Binding-site contacts:
Ligand atom N13 contacts residue GLU970 of chain 1.A at 3.9 Å.
Ligand atom C04 contacts residue PHE1448 of chain 1.A at 3.6 Å (hydrophobic).
Ligand atom N15 contacts residue LYS1449 of chain 1.A at 3.8 Å.
Ligand atom C02 contacts residue GLY1450 of chain 1.A at 3.8 Å.
Ligand atom N11 contacts residue GLU407 of chain 1.A at 2.5 Å (salt-bridge).
Ligand atom C19 contacts residue GLU407 of chain 1.A at 3.3 Å.
Ligand atom C04 contacts residue GLU970 of chain 1.A at 3.3 Å.
Ligand atom O18 contacts residue ASP1744 of chain 1.A at 3.3 Å (salt-bridge).
Ligand atom C20 contacts residue GLU407 of chain 1.A at 3.2 Å.
Ligand atom C05 contacts residue GLU970 of chain 1.A at 3.7 Å.
Ligand atom N09 contacts residue TYR405 of chain 1.A at 3.6 Å.
Ligand atom C12 contacts residue TYR405 of chain 1.A at 4.0 Å (hydrophobic).
Ligand atom C12 contacts residue LYS1449 of chain 1.A at 3.8 Å.
Ligand atom N21 contacts residue THR1452 of chain 1.A at 2.7 Å (h-bond).
Ligand atom C04 contacts residue TRP1451 of chain 1.A at 3.4 Å (hydrophobic).
Ligand atom C10 contacts residue GLU407 of chain 1.A at 3.5 Å.
Ligand atom C14 contacts residue PHE1448 of chain 1.A at 4.0 Å (hydrophobic).
Ligand atom C20 contacts residue TYR405 of chain 1.A at 3.3 Å (hydrophobic).
Ligand atom C02 contacts residue THR1452 of chain 1.A at 2.9 Å.
Ligand atom C12 contacts residue GLU407 of chain 1.A at 3.3 Å.
Ligand atom O18 contacts residue GLY1450 of chain 1.A at 3.8 Å.
Ligand atom O03 contacts residue THR1452 of chain 1.A at 3.1 Å (h-bond).
Ligand atom C16 contacts residue GLU407 of chain 1.A at 3.9 Å.
Ligand atom N09 contacts residue GLU407 of chain 1.A at 3.9 Å.
Ligand atom O01 contacts residue TRP1451 of chain 1.A at 3.4 Å (h-bond).
Ligand atom O17 contacts residue GLU407 of chain 1.A at 4.0 Å.
Ligand atom O01 contacts residue THR1452 of chain 1.A at 3.6 Å.
Ligand atom O17 contacts residue ASP1744 of chain 1.A at 2.8 Å (salt-bridge).
Ligand atom N13 contacts residue PHE1448 of chain 1.A at 3.7 Å.
Ligand atom O03 contacts residue TRP1451 of chain 1.A at 3.8 Å.
Ligand atom C16 contacts residue ASP1744 of chain 1.A at 3.5 Å.
Ligand atom N15 contacts residue GLU407 of chain 1.A at 2.6 Å (salt-bridge).
Ligand atom N13 contacts residue LYS1449 of chain 1.A at 3.6 Å.
Ligand atom N15 contacts residue TYR405 of chain 1.A at 3.5 Å.
Ligand atom O17 contacts residue GLY1742 of chain 1.A at 3.0 Å.
Ligand atom C07 contacts residue TYR405 of chain 1.A at 3.9 Å (hydrophobic).
Ligand atom O01 contacts residue GLY1450 of chain 1.A at 2.6 Å (h-bond).
Ligand atom O01 contacts residue LYS1449 of chain 1.A at 3.8 Å.
Ligand atom N11 contacts residue TYR405 of chain 1.A at 3.5 Å.
Ligand atom N08 contacts residue TYR405 of chain 1.A at 3.9 Å.

A protein and the small-molecule ligand that binds it are described below.
Small molecule (SMILES): NC(=O)OC[C@@H]1N=C(N)N2CCC(O)(O)[C@@]23N=C(N)N[C@@H]13

Sequence of chain 1.A:
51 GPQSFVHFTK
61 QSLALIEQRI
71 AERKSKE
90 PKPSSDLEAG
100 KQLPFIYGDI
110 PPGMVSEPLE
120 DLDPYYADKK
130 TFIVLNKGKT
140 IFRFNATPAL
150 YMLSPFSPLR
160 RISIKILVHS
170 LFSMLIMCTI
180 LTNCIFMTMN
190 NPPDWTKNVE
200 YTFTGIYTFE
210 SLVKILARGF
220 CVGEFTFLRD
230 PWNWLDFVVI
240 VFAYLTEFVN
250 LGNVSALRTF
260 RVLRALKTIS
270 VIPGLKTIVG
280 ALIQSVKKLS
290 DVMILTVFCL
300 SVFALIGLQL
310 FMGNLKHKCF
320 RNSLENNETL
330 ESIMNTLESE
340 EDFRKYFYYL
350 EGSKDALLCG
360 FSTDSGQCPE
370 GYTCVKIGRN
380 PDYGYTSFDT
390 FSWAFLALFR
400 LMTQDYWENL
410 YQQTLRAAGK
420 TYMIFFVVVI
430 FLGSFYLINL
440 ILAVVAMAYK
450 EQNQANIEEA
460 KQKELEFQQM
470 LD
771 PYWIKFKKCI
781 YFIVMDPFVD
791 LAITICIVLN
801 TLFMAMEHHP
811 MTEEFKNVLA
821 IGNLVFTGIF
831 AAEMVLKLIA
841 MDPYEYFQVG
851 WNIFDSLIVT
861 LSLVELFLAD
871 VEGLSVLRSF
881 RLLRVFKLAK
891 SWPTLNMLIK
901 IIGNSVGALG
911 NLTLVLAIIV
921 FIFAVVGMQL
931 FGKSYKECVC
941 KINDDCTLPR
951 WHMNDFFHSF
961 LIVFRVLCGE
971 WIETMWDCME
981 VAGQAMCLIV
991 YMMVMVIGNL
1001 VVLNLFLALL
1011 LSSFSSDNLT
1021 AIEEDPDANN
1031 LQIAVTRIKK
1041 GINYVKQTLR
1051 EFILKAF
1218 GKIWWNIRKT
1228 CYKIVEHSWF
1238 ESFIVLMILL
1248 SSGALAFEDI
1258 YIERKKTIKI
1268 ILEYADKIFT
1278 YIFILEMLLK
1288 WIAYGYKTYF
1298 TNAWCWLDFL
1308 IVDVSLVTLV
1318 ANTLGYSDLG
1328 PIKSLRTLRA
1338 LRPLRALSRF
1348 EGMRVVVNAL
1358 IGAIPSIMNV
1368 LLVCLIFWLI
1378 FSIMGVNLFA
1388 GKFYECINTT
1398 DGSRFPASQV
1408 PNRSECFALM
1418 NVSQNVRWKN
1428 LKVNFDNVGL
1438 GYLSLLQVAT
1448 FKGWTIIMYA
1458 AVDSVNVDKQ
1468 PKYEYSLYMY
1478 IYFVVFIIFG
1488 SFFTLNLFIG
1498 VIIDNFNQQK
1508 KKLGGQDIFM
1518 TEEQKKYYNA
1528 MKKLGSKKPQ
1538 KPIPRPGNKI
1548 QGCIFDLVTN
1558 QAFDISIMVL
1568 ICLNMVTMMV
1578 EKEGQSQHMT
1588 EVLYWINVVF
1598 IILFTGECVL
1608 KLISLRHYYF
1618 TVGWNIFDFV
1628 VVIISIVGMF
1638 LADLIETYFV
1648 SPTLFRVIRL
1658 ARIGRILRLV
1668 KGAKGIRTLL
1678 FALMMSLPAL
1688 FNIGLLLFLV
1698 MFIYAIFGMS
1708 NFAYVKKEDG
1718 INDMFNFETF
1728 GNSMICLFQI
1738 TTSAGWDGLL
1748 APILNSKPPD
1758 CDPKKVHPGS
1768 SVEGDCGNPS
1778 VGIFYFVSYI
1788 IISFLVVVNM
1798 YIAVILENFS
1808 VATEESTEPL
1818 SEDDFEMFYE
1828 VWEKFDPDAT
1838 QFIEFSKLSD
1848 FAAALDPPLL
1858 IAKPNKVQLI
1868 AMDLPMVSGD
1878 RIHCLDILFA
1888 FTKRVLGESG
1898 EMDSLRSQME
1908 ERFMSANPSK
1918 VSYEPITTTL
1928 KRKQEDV